Binding-site contacts:
Ligand atom CH2 contacts residue ILE37 of chain 8.A at 3.7 Å (hydrophobic).
Ligand atom N contacts residue GLU44 of chain 8.A at 3.1 Å (salt-bridge).
Ligand atom CB contacts residue GLU44 of chain 8.A at 3.4 Å.
Ligand atom N contacts residue GLU44 of chain 8.A at 2.8 Å (salt-bridge).
Ligand atom CE1 contacts residue ALA42 of chain 4.A at 3.9 Å (hydrophobic).
Ligand atom CD1 contacts residue ASN207 of chain 4.A at 3.6 Å.
Ligand atom O contacts residue LYS204 of chain 4.A at 3.8 Å.
Ligand atom CZ2 contacts residue ASN74 of chain 8.A at 3.6 Å.
Ligand atom O contacts residue ALA206 of chain 4.A at 3.2 Å.
Ligand atom O contacts residue VAL205 of chain 4.A at 3.6 Å (h-bond).
Ligand atom O contacts residue ASN207 of chain 4.A at 3.2 Å (h-bond).
Ligand atom CA contacts residue VAL205 of chain 4.A at 3.2 Å (hydrophobic).
Ligand atom CA contacts residue VAL205 of chain 4.A at 3.8 Å (hydrophobic).
Ligand atom CE1 contacts residue SER38 of chain 4.A at 3.8 Å.
Ligand atom CZ contacts residue SER38 of chain 4.A at 3.3 Å.
Ligand atom C contacts residue GLU44 of chain 8.A at 3.7 Å.
Ligand atom CE3 contacts residue LEU41 of chain 8.A at 3.8 Å (hydrophobic).
Ligand atom CB contacts residue ASN49 of chain 8.A at 3.4 Å.
Ligand atom O contacts residue VAL205 of chain 4.A at 3.0 Å (h-bond).
Ligand atom NE1 contacts residue ASN74 of chain 8.A at 3.0 Å (h-bond).
Ligand atom N contacts residue VAL205 of chain 4.A at 2.8 Å (h-bond).
Ligand atom CH2 contacts residue ARG34 of chain 4.A at 3.5 Å.
Ligand atom CZ2 contacts residue ARG34 of chain 4.A at 3.6 Å.
Ligand atom CD2 contacts residue VAL40 of chain 8.A at 3.5 Å (hydrophobic).
Ligand atom CE2 contacts residue GLU45 of chain 4.A at 3.7 Å.
Ligand atom CD1 contacts residue VAL40 of chain 8.A at 3.8 Å (hydrophobic).
Ligand atom CD2 contacts residue GLU45 of chain 4.A at 3.7 Å.
Ligand atom CZ contacts residue ALA42 of chain 4.A at 3.5 Å (hydrophobic).
Ligand atom CA contacts residue GLU44 of chain 8.A at 3.8 Å.
Ligand atom O contacts residue ASN207 of chain 4.A at 2.8 Å (h-bond).
Ligand atom CE2 contacts residue VAL40 of chain 8.A at 3.6 Å (hydrophobic).
Ligand atom CZ2 contacts residue ASN207 of chain 4.A at 3.6 Å.
Ligand atom CA contacts residue GLU44 of chain 8.A at 3.6 Å.
Ligand atom CG contacts residue VAL40 of chain 8.A at 3.6 Å (hydrophobic).
Ligand atom NE1 contacts residue VAL40 of chain 8.A at 3.7 Å.
Ligand atom CD1 contacts residue ASN74 of chain 8.A at 3.9 Å.
Ligand atom NE1 contacts residue ASN207 of chain 4.A at 3.6 Å (h-bond).
Ligand atom CE2 contacts residue ASN207 of chain 4.A at 3.5 Å.
Ligand atom CD2 contacts residue LEU41 of chain 4.A at 3.6 Å (hydrophobic).
Ligand atom C contacts residue VAL205 of chain 4.A at 3.5 Å (hydrophobic).

Sequence of chain 4.A:
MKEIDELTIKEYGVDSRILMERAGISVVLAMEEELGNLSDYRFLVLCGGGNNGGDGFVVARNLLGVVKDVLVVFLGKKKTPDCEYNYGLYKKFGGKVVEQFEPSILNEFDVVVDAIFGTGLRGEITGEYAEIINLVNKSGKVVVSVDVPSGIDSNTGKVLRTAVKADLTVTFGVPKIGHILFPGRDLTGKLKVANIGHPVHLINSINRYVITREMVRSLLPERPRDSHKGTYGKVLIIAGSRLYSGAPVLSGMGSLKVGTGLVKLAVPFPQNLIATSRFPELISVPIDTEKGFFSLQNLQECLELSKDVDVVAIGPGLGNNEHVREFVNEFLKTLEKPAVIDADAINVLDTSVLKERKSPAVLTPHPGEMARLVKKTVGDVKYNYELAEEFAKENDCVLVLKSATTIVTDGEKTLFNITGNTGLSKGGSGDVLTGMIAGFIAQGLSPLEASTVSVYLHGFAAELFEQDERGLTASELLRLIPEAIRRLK

Sequence of chain 8.A:
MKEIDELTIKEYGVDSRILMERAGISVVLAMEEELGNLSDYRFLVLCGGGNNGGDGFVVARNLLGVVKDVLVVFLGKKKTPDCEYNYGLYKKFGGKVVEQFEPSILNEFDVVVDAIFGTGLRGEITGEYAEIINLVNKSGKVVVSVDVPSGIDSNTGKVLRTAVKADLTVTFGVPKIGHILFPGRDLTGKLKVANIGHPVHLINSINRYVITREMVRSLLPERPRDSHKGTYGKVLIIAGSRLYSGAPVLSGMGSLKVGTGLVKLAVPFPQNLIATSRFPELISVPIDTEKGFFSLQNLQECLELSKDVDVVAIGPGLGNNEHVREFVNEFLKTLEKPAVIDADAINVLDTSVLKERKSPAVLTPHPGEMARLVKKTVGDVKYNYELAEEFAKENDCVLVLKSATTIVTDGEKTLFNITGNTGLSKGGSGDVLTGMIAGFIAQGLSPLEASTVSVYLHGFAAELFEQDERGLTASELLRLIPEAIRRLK

This protein binds this small molecule.
Small molecule (SMILES): CC(C)C[C@H](NC(=O)[C@H](CC1=c2ccccc2=NC1)NC(=O)[C@H](C)N)C(=O)N[C@@H](Cc1ccccc1)C(=O)N[C@@H](CCC(=O)O)C(=O)N[C@@H](C)C=O